A protein and the small-molecule ligand that binds it are described below.
Small molecule (SMILES): Cc1cn([C@H]2C[C@H](O[P](=O)(O)OC[C@H]3O[C@@H](n4ccc(N)nc4=O)C[C@@H]3O[P](=O)(O)OC[C@H]3O[C@@H](n4cnc5c(=O)nc(N)[nH]c54)C[C@@H]3O[P](=O)(O)OC[C@H]3O[C@@H](n4cnc5c(=O)nc(N)[nH]c54)C[C@@H]3O)[C@@H](CO[P](=O)(O)O[C@H]3C[C@H](n4cnc5c(=O)nc(N)[nH]c54)O[C@@H]3COP(=O)(O)O)O2)c(=O)[nH]c1=O

Binding-site contacts:
Ligand atom C4' contacts residue GLY64 of chain 1.D at 3.1 Å.
Ligand atom OP3 contacts residue LYS35 of chain 1.D at 2.7 Å (salt-bridge).
Ligand atom P contacts residue GLY66 of chain 1.D at 3.6 Å.
Ligand atom OP1 contacts residue VAL65 of chain 1.D at 3.7 Å.
Ligand atom C5' contacts residue TYR39 of chain 1.D at 3.4 Å (hydrophobic).
Ligand atom O5' contacts residue GLY66 of chain 1.D at 3.5 Å.
Ligand atom O3' contacts residue LYS68 of chain 1.D at 3.9 Å.
Ligand atom P contacts residue LYS68 of chain 1.D at 3.5 Å.
Ligand atom O5' contacts residue LYS35 of chain 1.D at 3.8 Å.
Ligand atom C5' contacts residue GLY66 of chain 1.D at 3.5 Å.
Ligand atom P contacts residue LYS68 of chain 1.D at 3.9 Å.
Ligand atom P contacts residue ILE69 of chain 1.D at 3.9 Å.
Ligand atom P contacts residue LYS35 of chain 1.D at 3.7 Å.
Ligand atom OP2 contacts residue LYS35 of chain 1.D at 3.7 Å.
Ligand atom OP1 contacts residue ILE69 of chain 1.D at 3.0 Å (h-bond).
Ligand atom O3' contacts residue GLY64 of chain 1.D at 3.5 Å.
Ligand atom OP2 contacts residue LYS68 of chain 1.D at 3.1 Å (salt-bridge).
Ligand atom P contacts residue NA1 of chain 1.I at 3.8 Å.
Ligand atom OP1 contacts residue GLY64 of chain 1.D at 2.9 Å (h-bond).
Ligand atom O4' contacts residue ALA38 of chain 1.D at 3.6 Å.
Ligand atom OP2 contacts residue THR67 of chain 1.D at 3.7 Å.
Ligand atom P contacts residue GLY64 of chain 1.D at 3.9 Å.
Ligand atom OP1 contacts residue THR67 of chain 1.D at 3.5 Å (h-bond).
Ligand atom OP1 contacts residue GLY66 of chain 1.D at 2.7 Å (h-bond).
Ligand atom C3' contacts residue LYS68 of chain 1.D at 3.9 Å.
Ligand atom OP1 contacts residue LEU62 of chain 1.D at 3.8 Å.
Ligand atom C5' contacts residue GLY64 of chain 1.D at 3.1 Å.
Ligand atom C8 contacts residue LYS35 of chain 1.D at 3.9 Å.
Ligand atom O3' contacts residue ILE69 of chain 1.D at 3.5 Å.
Ligand atom OP1 contacts residue NA1 of chain 1.I at 2.7 Å (h-bond).
Ligand atom OP2 contacts residue NA1 of chain 1.I at 3.9 Å.
Ligand atom OP1 contacts residue LYS68 of chain 1.D at 2.9 Å (salt-bridge).
Ligand atom C3' contacts residue GLY64 of chain 1.D at 3.8 Å.
Ligand atom OP1 contacts residue LYS68 of chain 1.D at 3.6 Å (salt-bridge).
Ligand atom OP2 contacts residue VAL65 of chain 1.D at 3.9 Å.
Ligand atom C3' contacts residue GLY66 of chain 1.D at 3.7 Å.
Ligand atom OP2 contacts residue LYS68 of chain 1.D at 3.2 Å.
Ligand atom OP1 contacts residue PRO63 of chain 1.D at 3.6 Å.
Ligand atom OP2 contacts residue GLY66 of chain 1.D at 3.8 Å.
Ligand atom N3 contacts residue ALA38 of chain 1.D at 3.6 Å.

Sequence of chain 1.D:
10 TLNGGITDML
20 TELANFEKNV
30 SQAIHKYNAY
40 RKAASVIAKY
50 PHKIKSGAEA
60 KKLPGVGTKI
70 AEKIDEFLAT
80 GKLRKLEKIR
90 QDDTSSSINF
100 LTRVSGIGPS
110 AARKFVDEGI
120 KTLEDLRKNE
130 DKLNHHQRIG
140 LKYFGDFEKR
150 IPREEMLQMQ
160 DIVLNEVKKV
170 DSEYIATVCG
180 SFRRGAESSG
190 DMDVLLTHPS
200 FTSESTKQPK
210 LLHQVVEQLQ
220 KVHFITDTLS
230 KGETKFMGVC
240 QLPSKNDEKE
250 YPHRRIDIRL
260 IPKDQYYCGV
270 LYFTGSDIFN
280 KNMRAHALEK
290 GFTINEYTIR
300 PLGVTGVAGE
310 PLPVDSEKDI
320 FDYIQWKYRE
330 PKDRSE